Sequence of chain 1.C:
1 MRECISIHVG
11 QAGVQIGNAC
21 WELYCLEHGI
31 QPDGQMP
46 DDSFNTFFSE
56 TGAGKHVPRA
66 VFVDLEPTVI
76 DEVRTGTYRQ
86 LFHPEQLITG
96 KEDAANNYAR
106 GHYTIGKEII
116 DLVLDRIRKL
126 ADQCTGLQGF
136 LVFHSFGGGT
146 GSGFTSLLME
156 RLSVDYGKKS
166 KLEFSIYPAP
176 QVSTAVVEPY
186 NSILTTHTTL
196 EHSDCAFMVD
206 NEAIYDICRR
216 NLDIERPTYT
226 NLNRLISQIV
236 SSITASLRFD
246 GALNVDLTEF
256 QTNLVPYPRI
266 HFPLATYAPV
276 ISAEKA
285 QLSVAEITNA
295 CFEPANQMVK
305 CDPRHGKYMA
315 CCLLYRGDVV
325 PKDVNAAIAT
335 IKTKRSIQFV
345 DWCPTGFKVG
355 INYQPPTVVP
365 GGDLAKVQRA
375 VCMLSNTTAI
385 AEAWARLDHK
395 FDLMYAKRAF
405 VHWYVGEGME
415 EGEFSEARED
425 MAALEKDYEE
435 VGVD

A small-molecule ligand and the protein it binds are described below.
Small molecule (SMILES): COc1ccc2c(c1)NC(=O)CN2c1nc(NC2CC2)nc2c1CCC2

Binding-site contacts:
Ligand atom C02 contacts residue LEU253 of chain 1.D at 3.9 Å (hydrophobic).
Ligand atom C3 contacts residue LEU240 of chain 1.D at 3.4 Å (hydrophobic).
Ligand atom N03 contacts residue ASP249 of chain 1.D at 3.6 Å.
Ligand atom C12 contacts residue MET257 of chain 1.D at 3.5 Å (hydrophobic).
Ligand atom C1 contacts residue LEU240 of chain 1.D at 3.7 Å (hydrophobic).
Ligand atom C09 contacts residue ILE316 of chain 1.D at 3.5 Å (hydrophobic).
Ligand atom C2 contacts residue TYR200 of chain 1.D at 3.9 Å (hydrophobic).
Ligand atom C15 contacts residue ASN256 of chain 1.D at 3.4 Å.
Ligand atom N02 contacts residue LEU253 of chain 1.D at 3.5 Å.
Ligand atom C16 contacts residue ASN256 of chain 1.D at 3.4 Å.
Ligand atom N03 contacts residue LEU253 of chain 1.D at 3.5 Å.
Ligand atom C3 contacts residue LEU250 of chain 1.D at 3.6 Å (hydrophobic).
Ligand atom C01 contacts residue THR179 of chain 1.C at 3.8 Å.
Ligand atom C01 contacts residue ASN256 of chain 1.D at 3.3 Å.
Ligand atom C12 contacts residue ASN256 of chain 1.D at 3.9 Å.
Ligand atom C11 contacts residue ALA314 of chain 1.D at 3.9 Å (hydrophobic).
Ligand atom C02 contacts residue ASN256 of chain 1.D at 3.8 Å.
Ligand atom O02 contacts residue LYS350 of chain 1.D at 3.5 Å.
Ligand atom C03 contacts residue LEU253 of chain 1.D at 3.8 Å (hydrophobic).
Ligand atom N03 contacts residue ALA248 of chain 1.D at 3.5 Å.
Ligand atom O01 contacts residue ASN256 of chain 1.D at 3.8 Å.
Ligand atom C02 contacts residue LYS252 of chain 1.D at 3.7 Å.
Ligand atom C2 contacts residue LEU253 of chain 1.D at 3.6 Å (hydrophobic).
Ligand atom C16 contacts residue THR179 of chain 1.C at 3.9 Å.
Ligand atom C2 contacts residue VAL236 of chain 1.D at 3.1 Å (hydrophobic).
Ligand atom N05 contacts residue THR179 of chain 1.C at 2.9 Å (h-bond).
Ligand atom C14 contacts residue ASN256 of chain 1.D at 3.6 Å.
Ligand atom N05 contacts residue ASN256 of chain 1.D at 3.1 Å (h-bond).
Ligand atom C07 contacts residue ALA314 of chain 1.D at 3.7 Å (hydrophobic).
Ligand atom C14 contacts residue ASN348 of chain 1.D at 3.4 Å.
Ligand atom C3 contacts residue LEU253 of chain 1.D at 3.8 Å (hydrophobic).
Ligand atom C15 contacts residue LYS350 of chain 1.D at 3.7 Å.
Ligand atom C13 contacts residue LYS350 of chain 1.D at 3.4 Å.
Ligand atom C04 contacts residue LEU253 of chain 1.D at 3.5 Å (hydrophobic).
Ligand atom N02 contacts residue ALA248 of chain 1.D at 3.8 Å.
Ligand atom O01 contacts residue THR179 of chain 1.C at 3.6 Å.
Ligand atom C12 contacts residue LYS350 of chain 1.D at 3.7 Å.
Ligand atom O01 contacts residue ASN101 of chain 1.C at 3.6 Å.
Ligand atom C13 contacts residue ASN256 of chain 1.D at 3.5 Å.
Ligand atom C04 contacts residue ALA248 of chain 1.D at 3.5 Å (hydrophobic).

Sequence of chain 1.D:
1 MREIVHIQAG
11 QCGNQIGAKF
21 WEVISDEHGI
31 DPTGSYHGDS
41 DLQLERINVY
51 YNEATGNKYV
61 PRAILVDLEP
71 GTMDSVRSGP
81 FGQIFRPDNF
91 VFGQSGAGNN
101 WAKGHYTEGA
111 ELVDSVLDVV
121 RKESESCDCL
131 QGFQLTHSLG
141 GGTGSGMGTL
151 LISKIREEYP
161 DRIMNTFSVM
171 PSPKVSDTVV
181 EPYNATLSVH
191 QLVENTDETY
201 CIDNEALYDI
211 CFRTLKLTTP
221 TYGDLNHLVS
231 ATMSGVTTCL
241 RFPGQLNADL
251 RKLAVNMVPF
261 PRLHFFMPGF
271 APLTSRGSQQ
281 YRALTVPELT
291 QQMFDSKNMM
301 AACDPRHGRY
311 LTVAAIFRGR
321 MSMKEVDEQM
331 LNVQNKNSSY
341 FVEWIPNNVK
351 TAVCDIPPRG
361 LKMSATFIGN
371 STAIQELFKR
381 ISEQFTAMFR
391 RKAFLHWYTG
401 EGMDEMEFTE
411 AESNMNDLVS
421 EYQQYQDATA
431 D